A small-molecule ligand and the protein it binds are described below.
Small molecule (SMILES): CCCO[P](=O)(O)OP(=O)(O)O

Sequence of chain 1.A:
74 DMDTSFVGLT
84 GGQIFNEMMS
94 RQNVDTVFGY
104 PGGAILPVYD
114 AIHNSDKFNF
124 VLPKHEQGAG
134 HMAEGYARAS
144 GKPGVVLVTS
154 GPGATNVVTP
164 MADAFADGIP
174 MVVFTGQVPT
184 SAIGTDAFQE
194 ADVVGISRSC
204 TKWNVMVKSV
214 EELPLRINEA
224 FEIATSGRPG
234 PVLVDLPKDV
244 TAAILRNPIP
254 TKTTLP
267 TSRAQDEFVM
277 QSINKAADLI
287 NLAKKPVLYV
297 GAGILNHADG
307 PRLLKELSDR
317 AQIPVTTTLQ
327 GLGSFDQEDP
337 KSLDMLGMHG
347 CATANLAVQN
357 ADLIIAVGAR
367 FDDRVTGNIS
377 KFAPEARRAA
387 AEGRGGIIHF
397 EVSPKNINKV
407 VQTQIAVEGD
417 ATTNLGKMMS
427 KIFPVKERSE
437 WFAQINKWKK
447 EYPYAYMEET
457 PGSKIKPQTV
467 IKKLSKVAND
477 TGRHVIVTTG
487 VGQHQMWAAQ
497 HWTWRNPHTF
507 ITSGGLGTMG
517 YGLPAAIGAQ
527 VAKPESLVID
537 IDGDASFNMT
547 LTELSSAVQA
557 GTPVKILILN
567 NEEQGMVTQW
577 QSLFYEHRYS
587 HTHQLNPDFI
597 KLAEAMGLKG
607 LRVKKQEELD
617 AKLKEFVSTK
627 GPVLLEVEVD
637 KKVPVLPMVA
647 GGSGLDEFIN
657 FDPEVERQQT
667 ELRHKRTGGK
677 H

Binding-site contacts:
Ligand atom C7 contacts residue GLN570 of chain 1.A at 3.4 Å.
Ligand atom PB contacts residue GLY571 of chain 1.A at 3.5 Å.
Ligand atom O1B contacts residue GLN489 of chain 1.A at 2.8 Å (h-bond).
Ligand atom O3B contacts residue GLU569 of chain 1.A at 3.0 Å (salt-bridge).
Ligand atom O2B contacts residue HIS490 of chain 1.A at 3.1 Å.
Ligand atom O3B contacts residue GLY571 of chain 1.A at 2.7 Å (h-bond).
Ligand atom O3B contacts residue MG1 of chain 1.D at 2.1 Å.
Ligand atom O1B contacts residue MET572 of chain 1.A at 3.0 Å (h-bond).
Ligand atom O3A contacts residue MG1 of chain 1.D at 3.3 Å.
Ligand atom O3A contacts residue HIS490 of chain 1.A at 3.2 Å.
Ligand atom O2A contacts residue VAL487 of chain 1.A at 3.6 Å.
Ligand atom O2A contacts residue GLY539 of chain 1.A at 3.6 Å.
Ligand atom O1B contacts residue GLY488 of chain 1.A at 3.5 Å.
Ligand atom O2B contacts residue GLN489 of chain 1.A at 3.6 Å.
Ligand atom O7 contacts residue GLN570 of chain 1.A at 3.3 Å.
Ligand atom C5 contacts residue VAL487 of chain 1.A at 3.1 Å (hydrophobic).
Ligand atom O2A contacts residue ALA541 of chain 1.A at 3.5 Å (h-bond).
Ligand atom C6 contacts residue VAL487 of chain 1.A at 2.9 Å (hydrophobic).
Ligand atom PA contacts residue ALA541 of chain 1.A at 3.6 Å.
Ligand atom PA contacts residue MG1 of chain 1.D at 3.1 Å.
Ligand atom O3B contacts residue ASN567 of chain 1.A at 3.0 Å (h-bond).
Ligand atom C6 contacts residue MET515 of chain 1.A at 3.6 Å (hydrophobic).
Ligand atom O2B contacts residue ASN567 of chain 1.A at 3.7 Å.
Ligand atom O1B contacts residue GLY571 of chain 1.A at 3.2 Å.
Ligand atom O7 contacts residue ALA541 of chain 1.A at 3.1 Å.
Ligand atom PB contacts residue MG1 of chain 1.D at 3.3 Å.
Ligand atom O1A contacts residue ALA541 of chain 1.A at 2.8 Å (h-bond).
Ligand atom C5 contacts residue GLY488 of chain 1.A at 3.3 Å.
Ligand atom O1A contacts residue GLU569 of chain 1.A at 3.3 Å (salt-bridge).
Ligand atom C5 contacts residue YF41 of chain 1.M at 3.4 Å.
Ligand atom O1A contacts residue GLY539 of chain 1.A at 3.4 Å.
Ligand atom O7 contacts residue MG1 of chain 1.D at 3.6 Å.
Ligand atom O7 contacts residue GLU569 of chain 1.A at 3.7 Å.
Ligand atom C6 contacts residue YF41 of chain 1.M at 3.5 Å.
Ligand atom O1A contacts residue MG1 of chain 1.D at 2.1 Å.
Ligand atom PB contacts residue GLN489 of chain 1.A at 3.7 Å.
Ligand atom C7 contacts residue MET515 of chain 1.A at 3.7 Å (hydrophobic).
Ligand atom O2A contacts residue SER542 of chain 1.A at 2.8 Å (h-bond).
Ligand atom O1A contacts residue ASP540 of chain 1.A at 2.8 Å (salt-bridge).
Ligand atom C5 contacts residue MET572 of chain 1.A at 3.3 Å (hydrophobic).